A small-molecule ligand and the protein it binds are described below.
Small molecule (SMILES): C[C@@H](O)CCC(=O)O

Binding-site contacts:
Ligand atom C08 contacts residue ASP232 of chain 1.A at 3.3 Å.
Ligand atom C08 contacts residue GLU18 of chain 1.A at 3.3 Å.
Ligand atom C07 contacts residue ASP232 of chain 1.A at 3.3 Å.
Ligand atom C06 contacts residue PHE76 of chain 1.A at 4.1 Å (hydrophobic).
Ligand atom C06 contacts residue ASN126 of chain 1.A at 4.5 Å.
Ligand atom O02 contacts residue ASN126 of chain 1.A at 3.0 Å (h-bond).
Ligand atom C08 contacts residue CA1 of chain 1.B at 3.6 Å.
Ligand atom O01 contacts residue THR191 of chain 1.A at 4.1 Å.
Ligand atom O03 contacts residue PHE16 of chain 1.A at 3.9 Å.
Ligand atom C08 contacts residue ASN175 of chain 1.A at 4.2 Å.
Ligand atom C06 contacts residue ASP232 of chain 1.A at 4.3 Å.
Ligand atom C05 contacts residue ASP232 of chain 1.A at 3.5 Å.
Ligand atom O02 contacts residue CA1 of chain 1.B at 2.7 Å.
Ligand atom C04 contacts residue LEU141 of chain 1.A at 4.2 Å (hydrophobic).
Ligand atom O03 contacts residue THR273 of chain 1.A at 3.8 Å.
Ligand atom O01 contacts residue LEU247 of chain 1.A at 4.4 Å.
Ligand atom C06 contacts residue PHE16 of chain 1.A at 4.3 Å (hydrophobic).
Ligand atom C05 contacts residue ASN175 of chain 1.A at 3.9 Å.
Ligand atom O01 contacts residue LEU141 of chain 1.A at 4.3 Å.
Ligand atom O03 contacts residue GLU18 of chain 1.A at 2.8 Å (salt-bridge).
Ligand atom O02 contacts residue ASN58 of chain 1.A at 3.3 Å (h-bond).
Ligand atom O03 contacts residue ASN58 of chain 1.A at 4.3 Å.
Ligand atom C08 contacts residue ASN126 of chain 1.A at 4.1 Å.
Ligand atom C08 contacts residue ASN58 of chain 1.A at 3.8 Å.
Ligand atom C04 contacts residue ASP232 of chain 1.A at 4.5 Å.
Ligand atom C07 contacts residue LEU247 of chain 1.A at 3.9 Å (hydrophobic).
Ligand atom O02 contacts residue ASN175 of chain 1.A at 3.4 Å (h-bond).
Ligand atom C06 contacts residue ASN58 of chain 1.A at 4.3 Å.
Ligand atom O01 contacts residue ASN175 of chain 1.A at 3.9 Å.
Ligand atom C04 contacts residue PHE76 of chain 1.A at 4.4 Å (hydrophobic).
Ligand atom O02 contacts residue GLU18 of chain 1.A at 3.3 Å (salt-bridge).
Ligand atom O02 contacts residue ASP232 of chain 1.A at 3.1 Å (salt-bridge).
Ligand atom O03 contacts residue ASP232 of chain 1.A at 2.7 Å (salt-bridge).
Ligand atom O03 contacts residue CA1 of chain 1.B at 3.7 Å.
Ligand atom C04 contacts residue ASN175 of chain 1.A at 4.5 Å.

Sequence of chain 1.A:
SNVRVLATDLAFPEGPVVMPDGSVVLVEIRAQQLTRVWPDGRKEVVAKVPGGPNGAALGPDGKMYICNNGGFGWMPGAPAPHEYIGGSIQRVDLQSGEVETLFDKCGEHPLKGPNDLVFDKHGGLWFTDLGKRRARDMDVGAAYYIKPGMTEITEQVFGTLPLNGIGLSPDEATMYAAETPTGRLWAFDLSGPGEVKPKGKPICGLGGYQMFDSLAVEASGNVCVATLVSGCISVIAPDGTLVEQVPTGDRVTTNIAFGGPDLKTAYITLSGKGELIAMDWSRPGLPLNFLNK